Sequence of chain 1.A:
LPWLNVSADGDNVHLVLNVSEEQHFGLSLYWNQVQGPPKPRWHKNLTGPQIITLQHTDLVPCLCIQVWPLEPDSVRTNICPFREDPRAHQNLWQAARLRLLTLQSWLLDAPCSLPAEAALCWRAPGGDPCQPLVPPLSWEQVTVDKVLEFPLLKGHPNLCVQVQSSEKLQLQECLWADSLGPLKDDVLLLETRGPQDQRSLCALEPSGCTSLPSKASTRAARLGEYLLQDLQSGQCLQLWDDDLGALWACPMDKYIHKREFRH

Binding-site contacts:
Ligand atom O5 contacts residue LEU71 of chain 1.A at 4.1 Å.
Ligand atom O5 contacts residue ASN46 of chain 1.A at 2.3 Å (h-bond).
Ligand atom O7 contacts residue ASN46 of chain 1.A at 4.2 Å.
Ligand atom N2 contacts residue ASN46 of chain 1.A at 2.9 Å (h-bond).
Ligand atom C7 contacts residue HIS44 of chain 1.A at 4.3 Å.
Ligand atom N2 contacts residue HIS44 of chain 1.A at 4.0 Å.
Ligand atom C8 contacts residue HIS44 of chain 1.A at 3.5 Å.
Ligand atom C3 contacts residue ASN46 of chain 1.A at 3.8 Å.
Ligand atom C4 contacts residue ASN46 of chain 1.A at 4.2 Å.
Ligand atom C5 contacts residue ASN46 of chain 1.A at 3.7 Å.
Ligand atom C1 contacts residue LEU71 of chain 1.A at 4.1 Å (hydrophobic).
Ligand atom O6 contacts residue LEU71 of chain 1.A at 4.4 Å.
Ligand atom C2 contacts residue ASN46 of chain 1.A at 2.4 Å.
Ligand atom C7 contacts residue ASN46 of chain 1.A at 3.8 Å.
Ligand atom C1 contacts residue ASN46 of chain 1.A at 1.4 Å.

The protein below binds the small molecule below.
Small molecule (SMILES): CC(=O)N[C@@H]1[C@@H](O)[C@H](O)[C@@H](CO)O[C@H]1O